Binding-site contacts:
Ligand atom N2 contacts residue ASN165 of chain 1.A at 3.0 Å (h-bond).
Ligand atom C7 contacts residue PRO221 of chain 1.E at 4.2 Å (hydrophobic).
Ligand atom O3 contacts residue TRP222 of chain 1.E at 3.6 Å.
Ligand atom C2 contacts residue SER219 of chain 1.E at 4.2 Å.
Ligand atom O7 contacts residue ARG220 of chain 1.E at 4.0 Å.
Ligand atom C1 contacts residue ASN165 of chain 1.A at 1.4 Å.
Ligand atom C6 contacts residue TRP222 of chain 1.E at 4.3 Å (hydrophobic).
Ligand atom O6 contacts residue THR167 of chain 1.A at 3.4 Å.
Ligand atom C6 contacts residue TRP222 of chain 1.E at 4.2 Å (hydrophobic).
Ligand atom O7 contacts residue ASN165 of chain 1.A at 3.2 Å (h-bond).
Ligand atom C2 contacts residue TRP222 of chain 1.E at 3.8 Å (hydrophobic).
Ligand atom C7 contacts residue TRP222 of chain 1.E at 3.8 Å (hydrophobic).
Ligand atom O7 contacts residue PRO221 of chain 1.E at 3.2 Å.
Ligand atom C1 contacts residue TRP222 of chain 1.E at 3.8 Å (hydrophobic).
Ligand atom C6 contacts residue THR167 of chain 1.A at 3.5 Å.
Ligand atom C3 contacts residue TRP222 of chain 1.E at 4.4 Å (hydrophobic).
Ligand atom C5 contacts residue TRP222 of chain 1.E at 3.4 Å (hydrophobic).
Ligand atom N2 contacts residue SER219 of chain 1.E at 3.3 Å (h-bond).
Ligand atom O5 contacts residue TRP222 of chain 1.E at 3.8 Å.
Ligand atom C1 contacts residue SER219 of chain 1.E at 4.0 Å.
Ligand atom O7 contacts residue TRP222 of chain 1.E at 2.8 Å (h-bond).
Ligand atom C8 contacts residue SER219 of chain 1.E at 3.7 Å.
Ligand atom C3 contacts residue TRP222 of chain 1.E at 4.2 Å (hydrophobic).
Ligand atom C8 contacts residue VAL242 of chain 1.A at 3.6 Å (hydrophobic).
Ligand atom C4 contacts residue TRP222 of chain 1.E at 3.9 Å (hydrophobic).
Ligand atom C8 contacts residue VAL244 of chain 1.A at 4.3 Å (hydrophobic).
Ligand atom C4 contacts residue ASN165 of chain 1.A at 4.2 Å.
Ligand atom C8 contacts residue THR167 of chain 1.A at 4.0 Å.
Ligand atom C6 contacts residue VAL244 of chain 1.A at 4.5 Å (hydrophobic).
Ligand atom C7 contacts residue ASN165 of chain 1.A at 3.3 Å.
Ligand atom N2 contacts residue TRP222 of chain 1.E at 4.2 Å.
Ligand atom O5 contacts residue TRP222 of chain 1.E at 4.4 Å.
Ligand atom C3 contacts residue ASN165 of chain 1.A at 3.8 Å.
Ligand atom C2 contacts residue ASN165 of chain 1.A at 2.5 Å.
Ligand atom C7 contacts residue SER219 of chain 1.E at 3.8 Å.
Ligand atom C5 contacts residue ASN165 of chain 1.A at 3.6 Å.
Ligand atom O5 contacts residue ASN165 of chain 1.A at 2.3 Å (h-bond).
Ligand atom C8 contacts residue PRO221 of chain 1.E at 4.4 Å (hydrophobic).
Ligand atom O6 contacts residue TRP222 of chain 1.E at 3.0 Å.

Sequence of chain 1.A:
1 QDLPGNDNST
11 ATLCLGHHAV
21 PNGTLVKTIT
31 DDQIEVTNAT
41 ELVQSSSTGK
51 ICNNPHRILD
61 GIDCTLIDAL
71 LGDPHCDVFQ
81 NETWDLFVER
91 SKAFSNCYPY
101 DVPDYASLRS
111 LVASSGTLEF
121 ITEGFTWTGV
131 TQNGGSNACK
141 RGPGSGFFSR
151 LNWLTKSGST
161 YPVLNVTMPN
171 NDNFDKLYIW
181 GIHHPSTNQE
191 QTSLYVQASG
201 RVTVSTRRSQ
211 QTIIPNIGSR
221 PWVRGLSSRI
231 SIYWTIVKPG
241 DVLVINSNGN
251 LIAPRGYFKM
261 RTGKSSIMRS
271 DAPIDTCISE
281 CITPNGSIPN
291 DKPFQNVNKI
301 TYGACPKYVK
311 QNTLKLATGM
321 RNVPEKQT

The protein below binds the small molecule below.
Small molecule (SMILES): CC(=O)N[C@H]1[C@H](O[C@H]2[C@H](O)[C@@H](NC(C)=O)CO[C@@H]2CO)O[C@H](CO)[C@@H](O[C@@H]2O[C@H](CO)[C@@H](O)[C@H](O)[C@@H]2O)[C@@H]1O

Sequence of chain 1.E:
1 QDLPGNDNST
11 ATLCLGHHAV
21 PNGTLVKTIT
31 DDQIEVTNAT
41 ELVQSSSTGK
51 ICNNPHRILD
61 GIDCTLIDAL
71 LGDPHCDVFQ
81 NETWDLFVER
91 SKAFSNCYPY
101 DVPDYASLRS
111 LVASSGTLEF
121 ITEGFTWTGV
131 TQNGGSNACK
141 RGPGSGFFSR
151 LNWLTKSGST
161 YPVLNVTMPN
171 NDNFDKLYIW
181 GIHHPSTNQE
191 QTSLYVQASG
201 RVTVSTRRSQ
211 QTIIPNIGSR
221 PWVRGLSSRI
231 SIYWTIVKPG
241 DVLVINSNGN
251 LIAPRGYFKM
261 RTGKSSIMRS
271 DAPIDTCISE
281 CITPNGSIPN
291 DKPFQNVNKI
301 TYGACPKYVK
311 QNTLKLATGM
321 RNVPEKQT